The small molecule below binds the protein below.
Small molecule (SMILES): CC(C)[N+]1(C)[C@@H]2CC[C@H]1CC(OC(=O)[C@@H](CO)c1ccccc1)C2

Sequence of chain 1.A:
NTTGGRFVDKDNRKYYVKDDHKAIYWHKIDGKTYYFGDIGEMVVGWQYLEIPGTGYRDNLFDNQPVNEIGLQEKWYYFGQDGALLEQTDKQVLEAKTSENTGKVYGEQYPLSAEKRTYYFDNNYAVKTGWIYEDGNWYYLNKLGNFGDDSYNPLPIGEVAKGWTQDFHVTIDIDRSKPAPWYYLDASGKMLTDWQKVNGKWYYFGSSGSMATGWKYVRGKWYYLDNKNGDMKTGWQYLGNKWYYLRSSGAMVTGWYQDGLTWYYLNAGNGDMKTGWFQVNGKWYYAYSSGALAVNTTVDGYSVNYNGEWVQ

Binding-site contacts:
Ligand atom CAG contacts residue TYR34 of chain 1.A at 3.2 Å (hydrophobic).
Ligand atom CAL contacts residue TYR34 of chain 1.A at 3.8 Å (hydrophobic).
Ligand atom CAA contacts residue MET42 of chain 1.A at 2.6 Å (hydrophobic).
Ligand atom CAH contacts residue LYS32 of chain 1.A at 3.8 Å.
Ligand atom CAF contacts residue TYR34 of chain 1.A at 2.5 Å (hydrophobic).
Ligand atom CAG contacts residue LYS32 of chain 1.A at 2.4 Å.
Ligand atom CAV contacts residue PHE7 of chain 1.A at 3.8 Å (hydrophobic).
Ligand atom CAL contacts residue ASP81 of chain 1.A at 3.6 Å.
Ligand atom CAJ contacts residue PHE7 of chain 1.A at 3.9 Å (hydrophobic).
Ligand atom CAS contacts residue MET42 of chain 1.A at 3.8 Å (hydrophobic).
Ligand atom CAH contacts residue ILE29 of chain 1.A at 2.9 Å (hydrophobic).
Ligand atom CAI contacts residue ASP30 of chain 1.A at 3.4 Å.
Ligand atom CAJ contacts residue TYR34 of chain 1.A at 2.4 Å (hydrophobic).
Ligand atom CAR contacts residue LYS32 of chain 1.A at 3.8 Å.
Ligand atom CAB contacts residue ASP81 of chain 1.A at 2.4 Å.
Ligand atom CAA contacts residue TYR34 of chain 1.A at 3.7 Å (hydrophobic).
Ligand atom CAA contacts residue ASP81 of chain 1.A at 2.3 Å.
Ligand atom CAB contacts residue MET42 of chain 1.A at 3.8 Å (hydrophobic).
Ligand atom CAR contacts residue TYR34 of chain 1.A at 3.1 Å (hydrophobic).
Ligand atom CAO contacts residue PHE7 of chain 1.A at 3.3 Å (hydrophobic).
Ligand atom CAF contacts residue ASP30 of chain 1.A at 3.9 Å.
Ligand atom CAC contacts residue LYS14 of chain 1.A at 3.3 Å.
Ligand atom CAJ contacts residue ILE29 of chain 1.A at 3.8 Å (hydrophobic).
Ligand atom CAK contacts residue LYS32 of chain 1.A at 3.3 Å.
Ligand atom CAM contacts residue TYR34 of chain 1.A at 2.5 Å (hydrophobic).
Ligand atom OAE contacts residue LYS32 of chain 1.A at 3.0 Å (salt-bridge).
Ligand atom CAI contacts residue LYS32 of chain 1.A at 2.9 Å.
Ligand atom NAX contacts residue ASP81 of chain 1.A at 3.4 Å (salt-bridge).
Ligand atom CAI contacts residue TYR34 of chain 1.A at 3.5 Å (hydrophobic).
Ligand atom CAF contacts residue LYS32 of chain 1.A at 2.5 Å.
Ligand atom CAV contacts residue TYR34 of chain 1.A at 3.5 Å (hydrophobic).
Ligand atom CAG contacts residue ASP30 of chain 1.A at 3.1 Å.
Ligand atom CAA contacts residue LYS14 of chain 1.A at 3.5 Å.
Ligand atom CAM contacts residue ASP81 of chain 1.A at 3.8 Å.
Ligand atom CAH contacts residue TYR34 of chain 1.A at 2.0 Å (hydrophobic).
Ligand atom CAF contacts residue ILE29 of chain 1.A at 2.3 Å (hydrophobic).
Ligand atom CAH contacts residue PHE7 of chain 1.A at 4.0 Å (hydrophobic).
Ligand atom CAU contacts residue ASP81 of chain 1.A at 3.9 Å.
Ligand atom CAG contacts residue ILE29 of chain 1.A at 3.0 Å (hydrophobic).
Ligand atom CAS contacts residue ASP81 of chain 1.A at 2.0 Å.